Sequence of chain 1.D:
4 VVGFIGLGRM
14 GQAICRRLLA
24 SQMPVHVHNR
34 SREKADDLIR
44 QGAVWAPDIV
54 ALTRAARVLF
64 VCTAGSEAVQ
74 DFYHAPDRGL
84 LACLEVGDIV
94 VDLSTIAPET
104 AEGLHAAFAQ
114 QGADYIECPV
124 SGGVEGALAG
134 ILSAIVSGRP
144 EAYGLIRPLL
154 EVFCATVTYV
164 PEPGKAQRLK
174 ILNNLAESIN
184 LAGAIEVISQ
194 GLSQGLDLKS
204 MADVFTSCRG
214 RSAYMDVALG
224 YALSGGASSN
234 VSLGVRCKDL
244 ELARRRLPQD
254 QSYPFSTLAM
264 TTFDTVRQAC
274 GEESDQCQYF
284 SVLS

Sequence of chain 1.C:
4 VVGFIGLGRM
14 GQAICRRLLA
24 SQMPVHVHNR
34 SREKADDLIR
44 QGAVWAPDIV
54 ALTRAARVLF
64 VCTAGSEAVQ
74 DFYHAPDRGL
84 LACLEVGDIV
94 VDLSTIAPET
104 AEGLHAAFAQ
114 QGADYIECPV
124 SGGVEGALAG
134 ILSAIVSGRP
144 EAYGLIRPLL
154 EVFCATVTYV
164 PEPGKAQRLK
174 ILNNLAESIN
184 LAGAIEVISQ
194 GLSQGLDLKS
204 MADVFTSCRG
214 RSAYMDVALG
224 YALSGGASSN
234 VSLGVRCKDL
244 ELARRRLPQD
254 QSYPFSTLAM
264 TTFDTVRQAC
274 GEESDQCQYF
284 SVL

The small molecule below binds the protein below.
Small molecule (SMILES): CC(=O)CP(=O)(O)O

Binding-site contacts:
Ligand atom O7 contacts residue LYS173 of chain 1.C at 2.7 Å (salt-bridge).
Ligand atom O3 contacts residue NAP1 of chain 1.J at 4.2 Å.
Ligand atom O7 contacts residue ASN177 of chain 1.C at 3.0 Å (h-bond).
Ligand atom O3 contacts residue LYS173 of chain 1.C at 2.9 Å (salt-bridge).
Ligand atom O4 contacts residue TYR217 of chain 1.C at 2.7 Å (h-bond).
Ligand atom C8 contacts residue ASP242 of chain 1.C at 3.8 Å.
Ligand atom C1 contacts residue TYR217 of chain 1.C at 3.4 Å (hydrophobic).
Ligand atom C1 contacts residue NAP1 of chain 1.J at 3.0 Å.
Ligand atom C1 contacts residue GLU180 of chain 1.C at 4.0 Å.
Ligand atom P1 contacts residue ARG212 of chain 1.D at 3.8 Å.
Ligand atom P1 contacts residue LYS173 of chain 1.C at 4.0 Å.
Ligand atom O2 contacts residue ARG212 of chain 1.D at 3.7 Å.
Ligand atom C8 contacts residue ARG239 of chain 1.C at 4.0 Å.
Ligand atom P1 contacts residue NAP1 of chain 1.J at 3.5 Å.
Ligand atom O2 contacts residue NAP1 of chain 1.J at 3.0 Å.
Ligand atom P1 contacts residue GLY126 of chain 1.C at 4.1 Å.
Ligand atom C8 contacts residue VAL234 of chain 1.C at 3.7 Å (hydrophobic).
Ligand atom P1 contacts residue GLU180 of chain 1.C at 3.5 Å.
Ligand atom O2 contacts residue GLY126 of chain 1.C at 2.8 Å (h-bond).
Ligand atom P1 contacts residue GLY125 of chain 1.C at 3.9 Å.
Ligand atom C8 contacts residue VAL238 of chain 1.C at 3.9 Å (hydrophobic).
Ligand atom O3 contacts residue SER124 of chain 1.C at 2.8 Å (h-bond).
Ligand atom O4 contacts residue GLU180 of chain 1.C at 3.3 Å (salt-bridge).
Ligand atom O2 contacts residue GLY125 of chain 1.C at 2.6 Å (h-bond).
Ligand atom O7 contacts residue NAP1 of chain 1.J at 3.0 Å.
Ligand atom P1 contacts residue TYR217 of chain 1.C at 3.7 Å.
Ligand atom C6 contacts residue NAP1 of chain 1.J at 3.2 Å.
Ligand atom C6 contacts residue GLU180 of chain 1.C at 4.0 Å.
Ligand atom C1 contacts residue VAL234 of chain 1.C at 4.1 Å (hydrophobic).
Ligand atom O4 contacts residue SER124 of chain 1.C at 4.1 Å.
Ligand atom O7 contacts residue ASP242 of chain 1.C at 4.1 Å.
Ligand atom C8 contacts residue ASN177 of chain 1.C at 3.6 Å.
Ligand atom O4 contacts residue ARG212 of chain 1.D at 2.6 Å (salt-bridge).
Ligand atom O3 contacts residue ASN177 of chain 1.C at 3.7 Å.
Ligand atom P1 contacts residue SER124 of chain 1.C at 3.6 Å.
Ligand atom C6 contacts residue ASN177 of chain 1.C at 3.5 Å.
Ligand atom O3 contacts residue GLU180 of chain 1.C at 2.5 Å (salt-bridge).
Ligand atom O2 contacts residue SER124 of chain 1.C at 3.4 Å.
Ligand atom C6 contacts residue LYS173 of chain 1.C at 3.8 Å.
Ligand atom C8 contacts residue NAP1 of chain 1.J at 4.2 Å.